This protein binds this small molecule.
Small molecule (SMILES): CC(=O)N[C@H]1[C@H](O[C@H]2[C@H](O)[C@@H](NC(C)=O)CO[C@@H]2CO)O[C@H](CO)[C@@H](O[C@@H]2O[C@H](CO[C@H]3O[C@H](CO)[C@@H](O)[C@H](O)[C@@H]3O)[C@@H](O)[C@H](O[C@H]3O[C@H](CO)[C@@H](O)[C@H](O)[C@@H]3O)[C@@H]2O)[C@@H]1O

Binding-site contacts:
Ligand atom C2 contacts residue ASN355 of chain 1.X at 2.0 Å.
Ligand atom O5 contacts residue SER357 of chain 1.X at 3.8 Å.
Ligand atom C7 contacts residue NAG1 of chain 1.IB at 3.7 Å.
Ligand atom C6 contacts residue NAG2 of chain 1.IB at 3.6 Å.
Ligand atom O3 contacts residue ASN355 of chain 1.X at 4.4 Å.
Ligand atom C1 contacts residue ASN355 of chain 1.X at 1.4 Å.
Ligand atom O7 contacts residue ASN355 of chain 1.X at 3.9 Å.
Ligand atom C3 contacts residue ASN355 of chain 1.X at 3.5 Å.
Ligand atom C1 contacts residue SER357 of chain 1.X at 3.5 Å.
Ligand atom O6 contacts residue NAG2 of chain 1.KB at 3.8 Å.
Ligand atom C7 contacts residue NAG1 of chain 1.KB at 4.2 Å.
Ligand atom O6 contacts residue NAG2 of chain 1.IB at 3.3 Å.
Ligand atom O3 contacts residue NAG2 of chain 1.IB at 4.3 Å.
Ligand atom C4 contacts residue NAG2 of chain 1.IB at 4.4 Å.
Ligand atom C8 contacts residue NAG1 of chain 1.IB at 3.6 Å.
Ligand atom C5 contacts residue SER357 of chain 1.X at 3.8 Å.
Ligand atom O7 contacts residue NAG1 of chain 1.IB at 3.0 Å (h-bond).
Ligand atom C5 contacts residue ASN355 of chain 1.X at 3.6 Å.
Ligand atom N2 contacts residue ASN355 of chain 1.X at 2.5 Å (h-bond).
Ligand atom C2 contacts residue SER357 of chain 1.X at 4.5 Å.
Ligand atom C1 contacts residue NAG1 of chain 1.IB at 4.0 Å.
Ligand atom O3 contacts residue NAG1 of chain 1.IB at 4.4 Å.
Ligand atom C6 contacts residue NAG1 of chain 1.KB at 3.7 Å.
Ligand atom O5 contacts residue ASN355 of chain 1.X at 2.4 Å (h-bond).
Ligand atom O4 contacts residue NAG2 of chain 1.IB at 4.2 Å.
Ligand atom C8 contacts residue ASN355 of chain 1.X at 4.4 Å.
Ligand atom C8 contacts residue NAG1 of chain 1.KB at 3.3 Å.
Ligand atom O5 contacts residue NAG2 of chain 1.IB at 4.5 Å.
Ligand atom C5 contacts residue NAG1 of chain 1.KB at 4.1 Å.
Ligand atom N2 contacts residue NAG1 of chain 1.IB at 2.9 Å (h-bond).
Ligand atom C3 contacts residue NAG1 of chain 1.IB at 4.0 Å.
Ligand atom C7 contacts residue ASN355 of chain 1.X at 3.4 Å.
Ligand atom C2 contacts residue NAG1 of chain 1.IB at 3.8 Å.
Ligand atom C4 contacts residue ASN355 of chain 1.X at 4.0 Å.

Sequence of chain 1.X:
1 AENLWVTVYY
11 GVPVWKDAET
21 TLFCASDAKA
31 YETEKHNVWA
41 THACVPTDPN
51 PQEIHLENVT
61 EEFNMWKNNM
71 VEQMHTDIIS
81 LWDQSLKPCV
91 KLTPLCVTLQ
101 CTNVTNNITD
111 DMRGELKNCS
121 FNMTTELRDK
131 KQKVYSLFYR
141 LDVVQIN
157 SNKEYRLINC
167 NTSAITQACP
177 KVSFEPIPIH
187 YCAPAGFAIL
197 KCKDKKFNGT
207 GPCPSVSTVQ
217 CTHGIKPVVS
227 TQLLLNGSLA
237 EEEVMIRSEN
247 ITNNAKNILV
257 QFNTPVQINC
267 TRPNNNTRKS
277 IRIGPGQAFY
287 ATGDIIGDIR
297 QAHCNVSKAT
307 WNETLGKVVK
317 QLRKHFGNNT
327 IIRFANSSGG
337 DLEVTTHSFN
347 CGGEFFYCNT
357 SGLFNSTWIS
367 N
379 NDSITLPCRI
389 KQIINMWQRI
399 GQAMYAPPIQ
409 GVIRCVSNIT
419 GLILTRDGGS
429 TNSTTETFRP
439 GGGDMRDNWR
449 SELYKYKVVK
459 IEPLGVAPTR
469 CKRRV